A small-molecule ligand and the protein it binds are described below.
Small molecule (SMILES): CC(=O)N[C@H]1[C@H](O[C@H]2[C@H](O)[C@@H](NC(C)=O)CO[C@@H]2CO)O[C@H](CO)[C@@H](O)[C@@H]1O

Sequence of chain 15.E:
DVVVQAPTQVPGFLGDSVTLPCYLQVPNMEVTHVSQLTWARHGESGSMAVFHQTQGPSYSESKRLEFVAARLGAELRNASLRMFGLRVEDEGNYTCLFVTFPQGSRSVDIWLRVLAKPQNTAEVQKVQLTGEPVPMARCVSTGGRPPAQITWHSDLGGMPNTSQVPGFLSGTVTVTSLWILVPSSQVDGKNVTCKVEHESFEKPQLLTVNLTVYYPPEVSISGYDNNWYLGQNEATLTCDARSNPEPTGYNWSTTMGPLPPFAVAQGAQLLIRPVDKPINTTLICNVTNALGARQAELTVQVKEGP

Binding-site contacts:
Ligand atom C7 contacts residue ASN218 of chain 15.E at 2.9 Å.
Ligand atom C1 contacts residue NAG1 of chain 15.J at 3.7 Å.
Ligand atom O5 contacts residue THR235 of chain 15.E at 4.4 Å.
Ligand atom C8 contacts residue ASN218 of chain 15.E at 4.3 Å.
Ligand atom C5 contacts residue ASN218 of chain 15.E at 3.6 Å.
Ligand atom O5 contacts residue ASN218 of chain 15.E at 2.3 Å (h-bond).
Ligand atom C3 contacts residue ASN218 of chain 15.E at 3.7 Å.
Ligand atom N2 contacts residue ASN218 of chain 15.E at 2.9 Å (h-bond).
Ligand atom O5 contacts residue NAG1 of chain 15.J at 4.1 Å.
Ligand atom O7 contacts residue ASN218 of chain 15.E at 2.3 Å (h-bond).
Ligand atom C2 contacts residue ASN218 of chain 15.E at 2.3 Å.
Ligand atom C4 contacts residue ASN218 of chain 15.E at 4.1 Å.
Ligand atom C1 contacts residue ASN218 of chain 15.E at 1.4 Å.
Ligand atom C5 contacts residue NAG1 of chain 15.J at 4.3 Å.